Sequence of chain 1.E:
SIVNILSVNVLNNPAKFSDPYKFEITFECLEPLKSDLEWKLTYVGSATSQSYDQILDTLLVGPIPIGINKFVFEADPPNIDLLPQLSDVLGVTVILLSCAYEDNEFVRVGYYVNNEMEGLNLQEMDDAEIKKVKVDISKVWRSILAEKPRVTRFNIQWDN

A small-molecule ligand and the protein it binds are described below.
Small molecule (SMILES): CC[C@H](C)[C@H](NC(=O)[C@@H](N)CCCN=C(N)N)C(=O)N[C@@H](C)C(=O)N1CCC[C@H]1C(=O)N[C@H](C(=O)N1CCC[C@H]1C(=O)N[C@H](C=O)C(C)C)[C@@H](C)O

Binding-site contacts:
Ligand atom CG contacts residue LEU61 of chain 1.E at 3.9 Å (hydrophobic).
Ligand atom NH2 contacts residue ASP37 of chain 1.E at 3.2 Å (salt-bridge).
Ligand atom CZ contacts residue ASP37 of chain 1.E at 3.1 Å.
Ligand atom C contacts residue ILE69 of chain 1.E at 3.5 Å (hydrophobic).
Ligand atom NH1 contacts residue PRO64 of chain 1.E at 3.5 Å (h-bond).
Ligand atom NH1 contacts residue ASP37 of chain 1.E at 3.6 Å.
Ligand atom CB contacts residue ASN70 of chain 1.E at 3.3 Å.
Ligand atom CZ contacts residue GLY63 of chain 1.E at 4.0 Å.
Ligand atom CA contacts residue LYS71 of chain 1.E at 3.5 Å.
Ligand atom O contacts residue GLY63 of chain 1.E at 3.1 Å (h-bond).
Ligand atom NH1 contacts residue GLY63 of chain 1.E at 3.5 Å (h-bond).
Ligand atom CG contacts residue VAL62 of chain 1.E at 3.9 Å (hydrophobic).
Ligand atom C contacts residue GLY63 of chain 1.E at 3.9 Å.
Ligand atom CA contacts residue ASN70 of chain 1.E at 3.5 Å.
Ligand atom NE contacts residue GLY63 of chain 1.E at 3.5 Å (h-bond).
Ligand atom O contacts residue ILE69 of chain 1.E at 3.6 Å.
Ligand atom CG contacts residue ASN70 of chain 1.E at 3.6 Å.
Ligand atom N contacts residue LEU61 of chain 1.E at 3.0 Å (h-bond).
Ligand atom CB contacts residue ILE69 of chain 1.E at 3.7 Å (hydrophobic).
Ligand atom CA contacts residue LEU61 of chain 1.E at 3.3 Å (hydrophobic).
Ligand atom CB contacts residue LEU61 of chain 1.E at 3.9 Å (hydrophobic).
Ligand atom CB contacts residue LYS71 of chain 1.E at 3.8 Å.
Ligand atom CA contacts residue ILE69 of chain 1.E at 3.5 Å (hydrophobic).
Ligand atom CB contacts residue GLY63 of chain 1.E at 3.3 Å.
Ligand atom C contacts residue LYS71 of chain 1.E at 3.8 Å.
Ligand atom CD contacts residue VAL62 of chain 1.E at 3.8 Å (hydrophobic).
Ligand atom CA contacts residue GLY63 of chain 1.E at 3.5 Å.
Ligand atom CA contacts residue ILE69 of chain 1.E at 3.4 Å (hydrophobic).
Ligand atom N contacts residue ILE69 of chain 1.E at 2.8 Å (h-bond).
Ligand atom C contacts residue LEU61 of chain 1.E at 3.6 Å (hydrophobic).
Ligand atom OG1 contacts residue LYS71 of chain 1.E at 3.5 Å (salt-bridge).
Ligand atom CG2 contacts residue ILE69 of chain 1.E at 3.7 Å (hydrophobic).
Ligand atom CG contacts residue PRO66 of chain 1.E at 3.6 Å (hydrophobic).
Ligand atom CD contacts residue ASP37 of chain 1.E at 3.2 Å.
Ligand atom O contacts residue LEU61 of chain 1.E at 3.6 Å.
Ligand atom NE contacts residue ASP37 of chain 1.E at 3.1 Å (salt-bridge).
Ligand atom O contacts residue LYS71 of chain 1.E at 3.3 Å (salt-bridge).
Ligand atom N contacts residue LYS71 of chain 1.E at 3.1 Å (salt-bridge).
Ligand atom O contacts residue VAL62 of chain 1.E at 3.5 Å.
Ligand atom CB contacts residue ILE69 of chain 1.E at 3.5 Å (hydrophobic).